A small-molecule ligand and the protein it binds are described below.
Small molecule (SMILES): CC(C)(Oc1ccc(Cl)cc1)C(=O)N1CCC(CCCNC(=O)CCl)CC1

Sequence of chain 1.A:
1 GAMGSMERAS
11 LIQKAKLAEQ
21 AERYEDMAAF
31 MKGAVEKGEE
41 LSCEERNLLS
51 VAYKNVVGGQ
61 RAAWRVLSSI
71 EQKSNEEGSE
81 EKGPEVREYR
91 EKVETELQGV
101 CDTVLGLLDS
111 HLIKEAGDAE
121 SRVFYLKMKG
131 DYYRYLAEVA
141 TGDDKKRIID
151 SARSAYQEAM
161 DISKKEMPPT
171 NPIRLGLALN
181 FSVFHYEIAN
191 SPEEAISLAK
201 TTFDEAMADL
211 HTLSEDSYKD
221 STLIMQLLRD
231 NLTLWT

Sequence of chain 1.B:
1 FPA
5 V

Binding-site contacts:
Ligand atom O03 contacts residue ILE173 of chain 1.A at 3.9 Å.
Ligand atom C07 contacts residue ILE173 of chain 1.A at 4.0 Å (hydrophobic).
Ligand atom C18 contacts residue VAL5 of chain 1.B at 3.9 Å (hydrophobic).
Ligand atom C01 contacts residue CYS43 of chain 1.A at 2.0 Å (hydrophobic).
Ligand atom C05 contacts residue CYS43 of chain 1.A at 3.6 Å (hydrophobic).
Ligand atom C24 contacts residue VAL5 of chain 1.B at 3.5 Å (hydrophobic).
Ligand atom C07 contacts residue PHE124 of chain 1.A at 4.0 Å (hydrophobic).
Ligand atom C05 contacts residue PHE124 of chain 1.A at 3.7 Å (hydrophobic).
Ligand atom C09 contacts residue PRO172 of chain 1.A at 4.0 Å (hydrophobic).
Ligand atom CL22 contacts residue PHE124 of chain 1.A at 4.0 Å.
Ligand atom C10 contacts residue PRO172 of chain 1.A at 4.1 Å (hydrophobic).
Ligand atom C01 contacts residue GLU120 of chain 1.A at 3.4 Å.
Ligand atom N04 contacts residue ILE173 of chain 1.A at 3.9 Å.
Ligand atom C23 contacts residue VAL5 of chain 1.B at 3.9 Å (hydrophobic).
Ligand atom C25 contacts residue ASN47 of chain 1.A at 3.9 Å.
Ligand atom C26 contacts residue ASN47 of chain 1.A at 3.8 Å.
Ligand atom C20 contacts residue GLY176 of chain 1.A at 4.1 Å.
Ligand atom N04 contacts residue CYS43 of chain 1.A at 3.5 Å.
Ligand atom C02 contacts residue ARG46 of chain 1.A at 3.9 Å.
Ligand atom C21 contacts residue VAL5 of chain 1.B at 4.0 Å (hydrophobic).
Ligand atom C20 contacts residue PRO172 of chain 1.A at 3.4 Å (hydrophobic).
Ligand atom O03 contacts residue ARG46 of chain 1.A at 2.8 Å (salt-bridge).
Ligand atom C20 contacts residue VAL5 of chain 1.B at 3.8 Å (hydrophobic).
Ligand atom C06 contacts residue ASN47 of chain 1.A at 4.0 Å.
Ligand atom O03 contacts residue CYS43 of chain 1.A at 3.3 Å (h-bond).
Ligand atom C23 contacts residue LYS127 of chain 1.A at 4.1 Å.
Ligand atom C02 contacts residue ILE173 of chain 1.A at 3.8 Å (hydrophobic).
Ligand atom C19 contacts residue VAL5 of chain 1.B at 3.8 Å (hydrophobic).
Ligand atom C19 contacts residue ILE224 of chain 1.A at 4.0 Å (hydrophobic).
Ligand atom C06 contacts residue PHE124 of chain 1.A at 3.7 Å (hydrophobic).
Ligand atom O13 contacts residue ILE224 of chain 1.A at 3.6 Å.
Ligand atom C21 contacts residue LYS127 of chain 1.A at 4.1 Å.
Ligand atom C02 contacts residue CYS43 of chain 1.A at 2.8 Å (hydrophobic).
Ligand atom C06 contacts residue CYS43 of chain 1.A at 4.0 Å (hydrophobic).
Ligand atom C15 contacts residue VAL5 of chain 1.B at 4.0 Å (hydrophobic).
Ligand atom CL22 contacts residue LYS127 of chain 1.A at 3.3 Å.
Ligand atom C23 contacts residue PHE124 of chain 1.A at 3.9 Å (hydrophobic).
Ligand atom CL22 contacts residue ILE173 of chain 1.A at 3.6 Å.
Ligand atom C15 contacts residue ILE224 of chain 1.A at 4.1 Å (hydrophobic).
Ligand atom C05 contacts residue ILE173 of chain 1.A at 4.1 Å (hydrophobic).